Sequence of chain 1.A:
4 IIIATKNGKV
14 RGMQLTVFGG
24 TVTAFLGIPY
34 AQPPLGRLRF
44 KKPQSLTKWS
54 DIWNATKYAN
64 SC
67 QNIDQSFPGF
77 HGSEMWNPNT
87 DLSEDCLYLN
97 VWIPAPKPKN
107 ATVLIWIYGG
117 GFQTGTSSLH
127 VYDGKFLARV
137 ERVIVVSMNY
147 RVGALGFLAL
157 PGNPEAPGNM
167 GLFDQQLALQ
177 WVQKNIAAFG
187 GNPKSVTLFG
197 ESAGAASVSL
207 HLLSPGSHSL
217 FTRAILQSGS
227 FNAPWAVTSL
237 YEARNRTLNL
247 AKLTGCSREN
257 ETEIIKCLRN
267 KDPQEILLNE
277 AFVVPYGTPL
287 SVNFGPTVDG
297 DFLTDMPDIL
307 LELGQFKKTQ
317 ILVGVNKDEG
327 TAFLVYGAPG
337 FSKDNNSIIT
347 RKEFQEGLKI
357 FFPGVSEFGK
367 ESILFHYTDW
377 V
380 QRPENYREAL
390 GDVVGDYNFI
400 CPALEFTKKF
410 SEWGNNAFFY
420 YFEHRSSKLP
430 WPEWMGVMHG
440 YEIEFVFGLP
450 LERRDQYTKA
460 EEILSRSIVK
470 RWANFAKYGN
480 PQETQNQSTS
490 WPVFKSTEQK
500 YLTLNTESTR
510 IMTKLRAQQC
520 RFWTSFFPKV

The protein below binds the small molecule below.
Small molecule (SMILES): CC(=O)N[C@@H]1[C@@H](O)[C@H](O)[C@@H](CO)O[C@H]1O

Binding-site contacts:
Ligand atom C4 contacts residue ASN256 of chain 1.A at 4.3 Å.
Ligand atom C7 contacts residue ASN256 of chain 1.A at 3.6 Å.
Ligand atom C1 contacts residue ASN256 of chain 1.A at 1.4 Å.
Ligand atom O5 contacts residue GLU259 of chain 1.A at 4.2 Å.
Ligand atom N2 contacts residue ASN256 of chain 1.A at 3.0 Å (h-bond).
Ligand atom O5 contacts residue ASN256 of chain 1.A at 2.4 Å (h-bond).
Ligand atom C5 contacts residue ASN256 of chain 1.A at 3.6 Å.
Ligand atom C2 contacts residue ASN256 of chain 1.A at 2.5 Å.
Ligand atom C5 contacts residue THR258 of chain 1.A at 4.5 Å.
Ligand atom O7 contacts residue ASN256 of chain 1.A at 3.4 Å (h-bond).
Ligand atom C3 contacts residue ASN256 of chain 1.A at 3.9 Å.